Sequence of chain 1.RA:
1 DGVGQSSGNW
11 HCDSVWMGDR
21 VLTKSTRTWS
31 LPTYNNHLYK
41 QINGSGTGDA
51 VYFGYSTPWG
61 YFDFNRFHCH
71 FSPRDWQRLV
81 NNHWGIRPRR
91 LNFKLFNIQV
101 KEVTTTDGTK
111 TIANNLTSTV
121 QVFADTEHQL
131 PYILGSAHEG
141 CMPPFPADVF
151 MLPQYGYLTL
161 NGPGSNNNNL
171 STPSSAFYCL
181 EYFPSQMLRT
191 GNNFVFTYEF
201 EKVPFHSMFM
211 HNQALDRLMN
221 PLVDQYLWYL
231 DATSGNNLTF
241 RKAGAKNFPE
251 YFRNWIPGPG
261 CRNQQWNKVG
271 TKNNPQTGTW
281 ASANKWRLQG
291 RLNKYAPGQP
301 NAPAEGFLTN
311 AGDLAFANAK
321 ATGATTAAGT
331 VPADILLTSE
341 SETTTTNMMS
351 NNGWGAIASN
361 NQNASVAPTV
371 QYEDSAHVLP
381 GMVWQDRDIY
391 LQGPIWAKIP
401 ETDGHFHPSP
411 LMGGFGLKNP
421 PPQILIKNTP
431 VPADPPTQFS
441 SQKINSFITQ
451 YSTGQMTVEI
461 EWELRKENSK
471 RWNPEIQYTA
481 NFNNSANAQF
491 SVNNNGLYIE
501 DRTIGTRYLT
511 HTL

Sequence of chain 1.QA:
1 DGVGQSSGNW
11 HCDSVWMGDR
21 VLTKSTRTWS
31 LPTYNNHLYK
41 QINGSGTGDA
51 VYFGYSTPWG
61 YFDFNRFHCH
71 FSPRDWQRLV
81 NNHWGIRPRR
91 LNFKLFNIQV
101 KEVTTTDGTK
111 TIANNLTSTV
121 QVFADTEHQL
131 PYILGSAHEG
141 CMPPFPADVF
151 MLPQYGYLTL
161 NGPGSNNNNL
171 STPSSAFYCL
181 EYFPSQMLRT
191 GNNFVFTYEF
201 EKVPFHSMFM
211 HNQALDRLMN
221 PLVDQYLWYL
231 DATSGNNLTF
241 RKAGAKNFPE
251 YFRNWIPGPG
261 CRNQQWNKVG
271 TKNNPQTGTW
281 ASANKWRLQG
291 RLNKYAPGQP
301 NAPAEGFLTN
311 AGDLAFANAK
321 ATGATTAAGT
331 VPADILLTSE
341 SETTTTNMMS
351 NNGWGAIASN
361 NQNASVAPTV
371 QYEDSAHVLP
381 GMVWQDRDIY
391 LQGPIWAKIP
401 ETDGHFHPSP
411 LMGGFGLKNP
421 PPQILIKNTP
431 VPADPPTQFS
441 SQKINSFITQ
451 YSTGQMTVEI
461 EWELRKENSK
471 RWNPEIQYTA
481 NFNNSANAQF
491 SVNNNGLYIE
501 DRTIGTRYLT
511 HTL

A protein and the small-molecule ligand that binds it are described below.
Small molecule (SMILES): Nc1ncnc2c1ncn2[C@H]1C[C@H](O)[C@@H](COP(=O)(O)O)O1

Binding-site contacts:
Ligand atom C8 contacts residue PRO408 of chain 1.QA at 4.4 Å (hydrophobic).
Ligand atom N7 contacts residue SER409 of chain 1.QA at 3.2 Å (h-bond).
Ligand atom N6 contacts residue GLY416 of chain 1.QA at 3.7 Å.
Ligand atom C6 contacts residue PRO408 of chain 1.QA at 3.8 Å (hydrophobic).
Ligand atom C8 contacts residue SER409 of chain 1.QA at 4.2 Å.
Ligand atom C4 contacts residue PRO408 of chain 1.QA at 3.9 Å (hydrophobic).
Ligand atom C2' contacts residue HIS407 of chain 1.QA at 4.0 Å.
Ligand atom N6 contacts residue SER409 of chain 1.QA at 3.3 Å (h-bond).
Ligand atom C2' contacts residue PRO408 of chain 1.QA at 4.3 Å (hydrophobic).
Ligand atom C2 contacts residue GLY416 of chain 1.QA at 3.6 Å.
Ligand atom C6 contacts residue GLY416 of chain 1.QA at 4.2 Å.
Ligand atom C1' contacts residue PRO408 of chain 1.QA at 3.9 Å (hydrophobic).
Ligand atom N7 contacts residue PRO204 of chain 1.QA at 4.2 Å.
Ligand atom C2 contacts residue ILE399 of chain 1.QA at 4.3 Å (hydrophobic).
Ligand atom N6 contacts residue GLY414 of chain 1.QA at 4.4 Å.
Ligand atom N6 contacts residue PRO204 of chain 1.QA at 4.4 Å.
Ligand atom O1P contacts residue HIS405 of chain 1.RA at 3.9 Å.
Ligand atom C5 contacts residue PRO408 of chain 1.QA at 4.2 Å (hydrophobic).
Ligand atom O2P contacts residue HIS407 of chain 1.QA at 4.1 Å.
Ligand atom O2P contacts residue ASP403 of chain 1.RA at 4.0 Å.
Ligand atom N7 contacts residue HIS407 of chain 1.QA at 3.8 Å.
Ligand atom N1 contacts residue GLY416 of chain 1.QA at 3.1 Å (h-bond).
Ligand atom N3 contacts residue PRO408 of chain 1.QA at 3.6 Å.
Ligand atom C5 contacts residue SER409 of chain 1.QA at 3.7 Å.
Ligand atom O2P contacts residue GLY404 of chain 1.RA at 4.3 Å.
Ligand atom C5 contacts residue PRO204 of chain 1.QA at 4.1 Å (hydrophobic).
Ligand atom N9 contacts residue HIS407 of chain 1.QA at 4.4 Å.
Ligand atom C8 contacts residue HIS407 of chain 1.QA at 3.4 Å.
Ligand atom N9 contacts residue PRO408 of chain 1.QA at 3.8 Å.
Ligand atom N6 contacts residue PRO408 of chain 1.QA at 4.0 Å.
Ligand atom C2 contacts residue PRO408 of chain 1.QA at 4.0 Å (hydrophobic).
Ligand atom C6 contacts residue PRO204 of chain 1.QA at 4.3 Å (hydrophobic).
Ligand atom C6 contacts residue SER409 of chain 1.QA at 3.8 Å.
Ligand atom N6 contacts residue PHE415 of chain 1.QA at 4.4 Å.
Ligand atom N1 contacts residue PRO408 of chain 1.QA at 3.8 Å.